The small molecule below binds the protein below.
Small molecule (SMILES): N[C@H]1CCN(S(=O)(=O)c2ccccc2)C1

Sequence of chain 3.B:
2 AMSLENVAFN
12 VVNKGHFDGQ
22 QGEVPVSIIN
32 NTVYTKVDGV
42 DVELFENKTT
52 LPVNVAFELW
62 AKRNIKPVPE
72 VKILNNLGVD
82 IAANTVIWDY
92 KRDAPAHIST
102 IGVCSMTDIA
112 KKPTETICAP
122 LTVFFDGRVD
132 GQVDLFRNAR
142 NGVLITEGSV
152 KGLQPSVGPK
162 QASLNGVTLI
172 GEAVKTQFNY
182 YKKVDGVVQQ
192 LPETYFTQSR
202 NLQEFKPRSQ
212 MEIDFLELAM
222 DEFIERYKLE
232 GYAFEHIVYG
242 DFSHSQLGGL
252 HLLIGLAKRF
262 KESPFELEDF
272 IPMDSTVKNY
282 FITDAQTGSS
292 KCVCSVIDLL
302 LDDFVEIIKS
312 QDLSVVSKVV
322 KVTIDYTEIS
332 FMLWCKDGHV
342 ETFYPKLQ

Binding-site contacts:
Ligand atom O09 contacts residue VAL38 of chain 3.B at 3.7 Å.
Ligand atom N01 contacts residue ASN14 of chain 3.B at 4.2 Å.
Ligand atom N05 contacts residue VAL13 of chain 3.B at 3.9 Å.
Ligand atom C02 contacts residue LEU348 of chain 2.B at 3.7 Å (hydrophobic).
Ligand atom C11 contacts residue VAL38 of chain 3.B at 3.9 Å (hydrophobic).
Ligand atom C06 contacts residue LEU348 of chain 2.B at 3.9 Å (hydrophobic).
Ligand atom N01 contacts residue LEU348 of chain 2.B at 3.0 Å (h-bond).
Ligand atom C15 contacts residue GLN349 of chain 2.B at 3.4 Å.
Ligand atom O09 contacts residue VAL13 of chain 3.B at 3.8 Å.
Ligand atom C11 contacts residue LEU348 of chain 2.B at 3.6 Å (hydrophobic).
Ligand atom S07 contacts residue ILE272 of chain 2.B at 4.3 Å.
Ligand atom C14 contacts residue GLN349 of chain 2.B at 3.5 Å.
Ligand atom C03 contacts residue ASN14 of chain 3.B at 3.4 Å.
Ligand atom C14 contacts residue ASP39 of chain 3.B at 3.3 Å.
Ligand atom O08 contacts residue VAL13 of chain 3.B at 4.1 Å.
Ligand atom C02 contacts residue VAL13 of chain 3.B at 3.6 Å (hydrophobic).
Ligand atom C10 contacts residue VAL38 of chain 3.B at 3.7 Å (hydrophobic).
Ligand atom C14 contacts residue VAL38 of chain 3.B at 4.3 Å (hydrophobic).
Ligand atom C02 contacts residue ASN14 of chain 3.B at 3.7 Å.
Ligand atom O08 contacts residue ILE272 of chain 2.B at 3.1 Å.
Ligand atom S07 contacts residue VAL13 of chain 3.B at 4.2 Å.
Ligand atom C06 contacts residue ILE272 of chain 2.B at 3.8 Å (hydrophobic).
Ligand atom C13 contacts residue GLN349 of chain 2.B at 3.8 Å.
Ligand atom C12 contacts residue LEU348 of chain 2.B at 3.7 Å (hydrophobic).
Ligand atom C10 contacts residue GLN349 of chain 2.B at 4.2 Å.
Ligand atom C03 contacts residue LEU348 of chain 2.B at 3.5 Å (hydrophobic).
Ligand atom C06 contacts residue VAL13 of chain 3.B at 3.9 Å (hydrophobic).
Ligand atom N01 contacts residue VAL13 of chain 3.B at 4.1 Å.
Ligand atom C13 contacts residue ASP39 of chain 3.B at 3.5 Å.
Ligand atom C04 contacts residue GLN349 of chain 2.B at 4.0 Å.
Ligand atom C03 contacts residue GLN349 of chain 2.B at 4.0 Å.
Ligand atom C15 contacts residue ASP39 of chain 3.B at 4.2 Å.
Ligand atom C04 contacts residue ASN14 of chain 3.B at 4.3 Å.
Ligand atom C15 contacts residue VAL38 of chain 3.B at 3.9 Å (hydrophobic).
Ligand atom C04 contacts residue VAL13 of chain 3.B at 4.1 Å (hydrophobic).
Ligand atom C06 contacts residue ASN280 of chain 2.B at 4.3 Å.
Ligand atom S07 contacts residue VAL38 of chain 3.B at 4.2 Å.
Ligand atom O08 contacts residue VAL38 of chain 3.B at 4.3 Å.
Ligand atom N01 contacts residue ASN280 of chain 2.B at 3.3 Å (h-bond).
Ligand atom C11 contacts residue MET274 of chain 2.B at 4.3 Å (hydrophobic).

Sequence of chain 2.B:
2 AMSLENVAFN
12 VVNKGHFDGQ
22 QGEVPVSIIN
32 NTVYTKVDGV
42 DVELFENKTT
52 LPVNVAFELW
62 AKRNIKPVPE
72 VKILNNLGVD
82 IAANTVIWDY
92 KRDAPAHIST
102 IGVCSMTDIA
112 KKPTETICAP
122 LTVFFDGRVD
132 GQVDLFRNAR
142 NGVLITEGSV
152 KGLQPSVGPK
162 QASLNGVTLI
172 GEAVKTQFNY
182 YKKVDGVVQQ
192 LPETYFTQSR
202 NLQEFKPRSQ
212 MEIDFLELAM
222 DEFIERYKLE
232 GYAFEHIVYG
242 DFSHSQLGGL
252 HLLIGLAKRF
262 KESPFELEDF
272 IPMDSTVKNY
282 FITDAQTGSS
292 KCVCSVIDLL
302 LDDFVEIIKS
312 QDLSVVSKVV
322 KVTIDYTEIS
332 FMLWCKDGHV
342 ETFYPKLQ